Sequence of chain 1.B:
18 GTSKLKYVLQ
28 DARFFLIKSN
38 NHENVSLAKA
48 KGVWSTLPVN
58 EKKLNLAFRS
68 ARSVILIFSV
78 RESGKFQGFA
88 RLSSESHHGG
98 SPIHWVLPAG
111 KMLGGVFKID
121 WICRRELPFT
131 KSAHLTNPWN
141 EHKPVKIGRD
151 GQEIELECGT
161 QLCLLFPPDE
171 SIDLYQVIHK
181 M

This protein binds this small molecule.
Small molecule (SMILES): CC(=O)Nc1cccnc1

Binding-site contacts:
Ligand atom C02 contacts residue LEU113 of chain 1.B at 4.3 Å (hydrophobic).
Ligand atom C10 contacts residue THR53 of chain 1.B at 3.5 Å.
Ligand atom C01 contacts residue SER52 of chain 1.B at 3.5 Å.
Ligand atom N09 contacts residue THR53 of chain 1.B at 3.9 Å.
Ligand atom C10 contacts residue SER52 of chain 1.B at 3.7 Å.
Ligand atom C10 contacts residue LEU54 of chain 1.B at 4.0 Å (hydrophobic).
Ligand atom C05 contacts residue THR53 of chain 1.B at 4.3 Å.
Ligand atom N04 contacts residue TRP51 of chain 1.B at 4.1 Å.
Ligand atom O03 contacts residue ASN41 of chain 1.B at 3.1 Å (h-bond).
Ligand atom C10 contacts residue LEU113 of chain 1.B at 3.9 Å (hydrophobic).
Ligand atom C01 contacts residue TRP102 of chain 1.B at 3.4 Å (hydrophobic).
Ligand atom C05 contacts residue LEU113 of chain 1.B at 3.5 Å (hydrophobic).
Ligand atom C02 contacts residue SER52 of chain 1.B at 3.6 Å.
Ligand atom C10 contacts residue ASP150 of chain 1.B at 4.3 Å.
Ligand atom C02 contacts residue ASN41 of chain 1.B at 4.0 Å.
Ligand atom C01 contacts residue ASN41 of chain 1.B at 4.2 Å.
Ligand atom C05 contacts residue SER52 of chain 1.B at 3.7 Å.
Ligand atom C02 contacts residue TRP51 of chain 1.B at 3.8 Å (hydrophobic).
Ligand atom O03 contacts residue TRP51 of chain 1.B at 4.0 Å.
Ligand atom N04 contacts residue SER52 of chain 1.B at 2.8 Å (h-bond).
Ligand atom N04 contacts residue LEU113 of chain 1.B at 3.3 Å.
Ligand atom C06 contacts residue LEU113 of chain 1.B at 4.2 Å (hydrophobic).
Ligand atom C08 contacts residue LEU54 of chain 1.B at 3.8 Å (hydrophobic).
Ligand atom N09 contacts residue LEU54 of chain 1.B at 3.6 Å.
Ligand atom N04 contacts residue THR53 of chain 1.B at 4.3 Å.
Ligand atom C01 contacts residue TRP51 of chain 1.B at 3.6 Å (hydrophobic).
Ligand atom N09 contacts residue ASP150 of chain 1.B at 3.8 Å.